Binding-site contacts:
Ligand atom C6 contacts residue ARG82 of chain 1.A at 4.1 Å.
Ligand atom N1 contacts residue PDC1 of chain 1.G at 3.1 Å (h-bond).
Ligand atom C6 contacts residue PDC1 of chain 1.F at 3.6 Å.
Ligand atom C8 contacts residue EU1 of chain 1.B at 3.3 Å.
Ligand atom N1 contacts residue PDC1 of chain 1.F at 3.1 Å (h-bond).
Ligand atom O2 contacts residue PRO83 of chain 1.A at 3.3 Å.
Ligand atom C2 contacts residue PDC1 of chain 1.F at 3.8 Å.
Ligand atom C8 contacts residue PDC1 of chain 1.G at 3.9 Å.
Ligand atom C2 contacts residue EU1 of chain 1.B at 3.4 Å.
Ligand atom O3 contacts residue ARG82 of chain 1.A at 4.4 Å.
Ligand atom O1 contacts residue PDC1 of chain 1.G at 3.0 Å (h-bond).
Ligand atom C8 contacts residue PDC1 of chain 1.F at 3.7 Å.
Ligand atom C2 contacts residue PDC1 of chain 1.G at 3.6 Å.
Ligand atom C6 contacts residue PDC1 of chain 1.G at 3.8 Å.
Ligand atom O2 contacts residue LYS106 of chain 1.A at 4.4 Å.
Ligand atom O4 contacts residue PDC1 of chain 1.G at 3.4 Å (h-bond).
Ligand atom C7 contacts residue EU1 of chain 1.B at 3.4 Å.
Ligand atom C5 contacts residue ARG82 of chain 1.A at 3.1 Å.
Ligand atom O1 contacts residue PDC1 of chain 1.F at 3.4 Å (h-bond).
Ligand atom N1 contacts residue EU1 of chain 1.B at 2.5 Å.
Ligand atom O1 contacts residue EU1 of chain 1.B at 2.5 Å.
Ligand atom C7 contacts residue PRO83 of chain 1.A at 4.0 Å (hydrophobic).
Ligand atom C2 contacts residue PRO83 of chain 1.A at 4.5 Å (hydrophobic).
Ligand atom C7 contacts residue PDC1 of chain 1.F at 3.9 Å.
Ligand atom O4 contacts residue EU1 of chain 1.B at 2.5 Å.
Ligand atom C4 contacts residue ARG82 of chain 1.A at 3.5 Å.
Ligand atom C6 contacts residue EU1 of chain 1.B at 3.4 Å.
Ligand atom C3 contacts residue PRO83 of chain 1.A at 4.4 Å (hydrophobic).
Ligand atom O4 contacts residue PDC1 of chain 1.F at 3.0 Å (h-bond).
Ligand atom C7 contacts residue PDC1 of chain 1.G at 3.7 Å.

Sequence of chain 1.A:
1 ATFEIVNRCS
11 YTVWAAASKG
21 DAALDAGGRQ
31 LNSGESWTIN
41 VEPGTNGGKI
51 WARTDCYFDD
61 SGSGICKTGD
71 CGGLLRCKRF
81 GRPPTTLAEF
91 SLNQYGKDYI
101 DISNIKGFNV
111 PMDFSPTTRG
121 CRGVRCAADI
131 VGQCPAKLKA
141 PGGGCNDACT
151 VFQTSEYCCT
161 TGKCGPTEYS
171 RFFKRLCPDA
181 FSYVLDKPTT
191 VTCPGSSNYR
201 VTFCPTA

This small molecule binds to this protein.
Small molecule (SMILES): O=C(O)c1cccc(C(=O)O)n1